Sequence of chain 59.C:
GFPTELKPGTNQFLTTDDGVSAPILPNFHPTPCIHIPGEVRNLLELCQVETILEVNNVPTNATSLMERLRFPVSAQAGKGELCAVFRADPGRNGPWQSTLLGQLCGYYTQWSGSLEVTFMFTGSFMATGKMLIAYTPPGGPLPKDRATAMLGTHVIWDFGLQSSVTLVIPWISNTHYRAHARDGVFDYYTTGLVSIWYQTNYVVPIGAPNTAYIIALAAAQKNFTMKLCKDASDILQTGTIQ

Sequence of chain 58.C:
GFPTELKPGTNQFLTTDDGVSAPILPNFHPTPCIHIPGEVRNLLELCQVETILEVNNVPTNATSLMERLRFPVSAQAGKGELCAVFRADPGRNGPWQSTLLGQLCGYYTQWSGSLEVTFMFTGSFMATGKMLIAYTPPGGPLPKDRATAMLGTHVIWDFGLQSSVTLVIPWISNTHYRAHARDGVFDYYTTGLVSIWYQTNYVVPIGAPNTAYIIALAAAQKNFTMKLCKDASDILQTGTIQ

Binding-site contacts:
Ligand atom CAN contacts residue PHE155 of chain 58.A at 3.6 Å (hydrophobic).
Ligand atom CAM contacts residue VAL192 of chain 58.A at 3.3 Å (hydrophobic).
Ligand atom OAB contacts residue ILE113 of chain 58.A at 3.2 Å (h-bond).
Ligand atom CAG contacts residue PHE233 of chain 58.A at 3.2 Å (hydrophobic).
Ligand atom CAX contacts residue TRP203 of chain 58.A at 3.6 Å (hydrophobic).
Ligand atom CAR contacts residue PHE135 of chain 58.A at 3.4 Å (hydrophobic).
Ligand atom CAZ contacts residue MET195 of chain 58.A at 3.9 Å (hydrophobic).
Ligand atom CBC contacts residue TRP203 of chain 58.A at 3.2 Å (hydrophobic).
Ligand atom CAI contacts residue ASP112 of chain 58.A at 3.5 Å.
Ligand atom CAK contacts residue VAL192 of chain 58.A at 3.1 Å (hydrophobic).
Ligand atom CAE contacts residue ASP112 of chain 58.A at 3.7 Å.
Ligand atom OAB contacts residue ASP112 of chain 58.A at 3.5 Å.
Ligand atom NBE contacts residue TRP203 of chain 58.A at 3.2 Å.
Ligand atom CBC contacts residue ASN228 of chain 58.A at 3.9 Å.
Ligand atom CAU contacts residue TRP203 of chain 58.A at 3.7 Å (hydrophobic).
Ligand atom CAC contacts residue PHE137 of chain 58.A at 3.8 Å (hydrophobic).
Ligand atom OAW contacts residue MET195 of chain 58.A at 3.5 Å.
Ligand atom CAT contacts residue TYR201 of chain 58.A at 3.5 Å (hydrophobic).
Ligand atom CAH contacts residue ASN228 of chain 58.A at 3.2 Å.
Ligand atom NBE contacts residue ASN228 of chain 58.A at 3.9 Å.
Ligand atom CAL contacts residue ILE111 of chain 58.A at 3.6 Å (hydrophobic).
Ligand atom CAK contacts residue MET195 of chain 58.A at 3.6 Å (hydrophobic).
Ligand atom CAI contacts residue TRP203 of chain 58.A at 3.6 Å (hydrophobic).
Ligand atom CAI contacts residue THR114 of chain 58.A at 3.8 Å.
Ligand atom CAH contacts residue GLN202 of chain 58.A at 3.7 Å.
Ligand atom CAH contacts residue TRP203 of chain 58.A at 3.5 Å (hydrophobic).
Ligand atom CAP contacts residue ILE111 of chain 58.A at 3.8 Å (hydrophobic).
Ligand atom CAA contacts residue ILE24 of chain 58.C at 3.8 Å (hydrophobic).
Ligand atom CAC contacts residue PHE233 of chain 58.A at 3.1 Å (hydrophobic).
Ligand atom CAJ contacts residue ILE111 of chain 58.A at 3.3 Å (hydrophobic).
Ligand atom OAW contacts residue ILE111 of chain 58.A at 3.6 Å.
Ligand atom CAD contacts residue ASN228 of chain 58.A at 3.5 Å.
Ligand atom CAU contacts residue TYR201 of chain 58.A at 3.8 Å (hydrophobic).
Ligand atom CAY contacts residue PHE155 of chain 58.A at 3.8 Å (hydrophobic).
Ligand atom CAE contacts residue THR114 of chain 58.A at 3.5 Å.
Ligand atom CAG contacts residue PHE137 of chain 58.A at 3.7 Å (hydrophobic).
Ligand atom CAA contacts residue PRO177 of chain 58.A at 3.8 Å (hydrophobic).
Ligand atom CAU contacts residue ASN228 of chain 58.A at 3.6 Å.
Ligand atom CAM contacts residue ILE24 of chain 58.C at 3.7 Å (hydrophobic).
Ligand atom CAD contacts residue GLN202 of chain 58.A at 3.5 Å.

A small-molecule ligand and the protein it binds are described below.
Small molecule (SMILES): Cc1cccc(-c2ccc(OCCCCCN3CCN(c4ccncc4)C3=O)cc2)c1

Sequence of chain 58.A:
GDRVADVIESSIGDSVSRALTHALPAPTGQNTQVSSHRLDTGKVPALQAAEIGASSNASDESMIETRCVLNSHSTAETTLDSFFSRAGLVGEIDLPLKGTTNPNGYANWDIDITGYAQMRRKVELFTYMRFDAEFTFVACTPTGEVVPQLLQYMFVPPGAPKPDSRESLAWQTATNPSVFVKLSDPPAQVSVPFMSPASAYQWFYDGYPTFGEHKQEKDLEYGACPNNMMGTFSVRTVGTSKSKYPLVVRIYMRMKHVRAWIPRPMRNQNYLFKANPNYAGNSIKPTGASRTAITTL